Binding-site contacts:
Ligand atom C1 contacts residue TYR156 of chain 1.P at 3.7 Å (hydrophobic).
Ligand atom C3 contacts residue TYR156 of chain 1.P at 3.6 Å (hydrophobic).
Ligand atom C13 contacts residue LYS39 of chain 1.P at 3.2 Å.
Ligand atom C12 contacts residue VAL36 of chain 1.P at 3.9 Å (hydrophobic).
Ligand atom C11 contacts residue LYS39 of chain 1.P at 3.9 Å.
Ligand atom N contacts residue VAL163 of chain 1.P at 4.0 Å.
Ligand atom C7 contacts residue LYS39 of chain 1.P at 3.5 Å.
Ligand atom O3 contacts residue VAL36 of chain 1.P at 2.9 Å.
Ligand atom N contacts residue LYS39 of chain 1.P at 4.0 Å.
Ligand atom C13 contacts residue PHE164 of chain 1.P at 3.4 Å (hydrophobic).
Ligand atom C10 contacts residue TYR156 of chain 1.P at 3.5 Å (hydrophobic).
Ligand atom C11 contacts residue VAL163 of chain 1.P at 3.8 Å (hydrophobic).
Ligand atom C9 contacts residue TYR156 of chain 1.P at 3.6 Å (hydrophobic).
Ligand atom C12 contacts residue LYS39 of chain 1.P at 3.4 Å.
Ligand atom C14 contacts residue PHE164 of chain 1.P at 3.6 Å (hydrophobic).
Ligand atom C10 contacts residue LYS39 of chain 1.P at 3.7 Å.
Ligand atom C8 contacts residue TYR156 of chain 1.P at 3.8 Å (hydrophobic).
Ligand atom C2 contacts residue LYS39 of chain 1.P at 3.4 Å.
Ligand atom C7 contacts residue ALA40 of chain 1.P at 3.6 Å (hydrophobic).
Ligand atom C6 contacts residue TYR156 of chain 1.P at 3.9 Å (hydrophobic).
Ligand atom O1 contacts residue LEU157 of chain 1.P at 3.6 Å.
Ligand atom C2 contacts residue TYR156 of chain 1.P at 4.0 Å (hydrophobic).
Ligand atom C15 contacts residue LYS39 of chain 1.P at 3.9 Å.
Ligand atom O1 contacts residue VAL163 of chain 1.P at 4.0 Å.
Ligand atom C4 contacts residue TYR156 of chain 1.P at 3.6 Å (hydrophobic).
Ligand atom O1 contacts residue TYR156 of chain 1.P at 3.4 Å.
Ligand atom C1 contacts residue LYS39 of chain 1.P at 3.5 Å.
Ligand atom C12 contacts residue PHE164 of chain 1.P at 3.2 Å (hydrophobic).
Ligand atom S contacts residue VAL36 of chain 1.P at 4.0 Å.
Ligand atom C11 contacts residue PHE164 of chain 1.P at 3.7 Å (hydrophobic).
Ligand atom C14 contacts residue LYS39 of chain 1.P at 3.4 Å.
Ligand atom C3 contacts residue LYS39 of chain 1.P at 3.7 Å.
Ligand atom O2 contacts residue VAL36 of chain 1.P at 3.9 Å.
Ligand atom C6 contacts residue LYS39 of chain 1.P at 3.3 Å.
Ligand atom C5 contacts residue LYS39 of chain 1.P at 3.6 Å.
Ligand atom C5 contacts residue TYR156 of chain 1.P at 3.7 Å (hydrophobic).
Ligand atom C9 contacts residue LYS39 of chain 1.P at 4.0 Å.
Ligand atom O2 contacts residue VAL153 of chain 1.P at 3.1 Å.
Ligand atom C7 contacts residue TYR156 of chain 1.P at 4.0 Å (hydrophobic).
Ligand atom C16 contacts residue VAL163 of chain 1.P at 3.5 Å (hydrophobic).

Sequence of chain 1.P:
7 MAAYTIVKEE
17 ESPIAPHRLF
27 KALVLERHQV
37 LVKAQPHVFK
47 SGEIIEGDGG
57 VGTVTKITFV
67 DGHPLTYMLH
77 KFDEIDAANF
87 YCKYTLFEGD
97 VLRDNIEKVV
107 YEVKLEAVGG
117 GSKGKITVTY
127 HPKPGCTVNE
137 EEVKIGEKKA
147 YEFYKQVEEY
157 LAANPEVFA

The small molecule below binds the protein below.
Small molecule (SMILES): O=S(=O)(O)c1cccc2cccc(Nc3ccccc3)c12